Sequence of chain 1.E:
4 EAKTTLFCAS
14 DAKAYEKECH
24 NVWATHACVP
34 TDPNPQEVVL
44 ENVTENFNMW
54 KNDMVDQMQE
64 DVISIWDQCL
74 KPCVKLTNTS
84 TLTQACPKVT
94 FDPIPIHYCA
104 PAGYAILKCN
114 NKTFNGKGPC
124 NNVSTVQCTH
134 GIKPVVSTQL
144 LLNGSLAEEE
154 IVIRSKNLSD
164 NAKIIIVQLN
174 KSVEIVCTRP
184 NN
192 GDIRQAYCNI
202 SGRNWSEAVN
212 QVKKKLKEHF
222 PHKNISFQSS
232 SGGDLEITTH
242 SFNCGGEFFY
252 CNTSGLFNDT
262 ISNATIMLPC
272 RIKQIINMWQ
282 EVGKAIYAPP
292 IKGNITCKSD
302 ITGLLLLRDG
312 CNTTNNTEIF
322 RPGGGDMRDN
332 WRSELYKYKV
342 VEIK

This protein binds this small molecule.
Small molecule (SMILES): CC(=O)N[C@@H]1[C@@H](O)[C@H](O)[C@@H](CO)O[C@H]1O

Binding-site contacts:
Ligand atom N2 contacts residue ASN316 of chain 1.E at 2.9 Å (h-bond).
Ligand atom C3 contacts residue GLN229 of chain 1.E at 3.6 Å.
Ligand atom C8 contacts residue ASN316 of chain 1.E at 4.3 Å.
Ligand atom C1 contacts residue ASN316 of chain 1.E at 1.4 Å.
Ligand atom C4 contacts residue ILE320 of chain 1.E at 4.0 Å (hydrophobic).
Ligand atom C5 contacts residue GLN62 of chain 1.A at 4.5 Å.
Ligand atom O4 contacts residue GLN229 of chain 1.E at 2.9 Å (h-bond).
Ligand atom C4 contacts residue ASN316 of chain 1.E at 4.2 Å.
Ligand atom O7 contacts residue THR318 of chain 1.E at 4.0 Å.
Ligand atom C5 contacts residue ILE320 of chain 1.E at 3.8 Å (hydrophobic).
Ligand atom C4 contacts residue GLN229 of chain 1.E at 3.8 Å.
Ligand atom C7 contacts residue ASN316 of chain 1.E at 3.8 Å.
Ligand atom C6 contacts residue GLN62 of chain 1.A at 4.2 Å.
Ligand atom C2 contacts residue ASN316 of chain 1.E at 2.5 Å.
Ligand atom C7 contacts residue THR318 of chain 1.E at 4.3 Å.
Ligand atom C5 contacts residue ASN316 of chain 1.E at 3.7 Å.
Ligand atom O4 contacts residue ILE320 of chain 1.E at 3.4 Å.
Ligand atom N2 contacts residue THR318 of chain 1.E at 3.7 Å.
Ligand atom O6 contacts residue GLN65 of chain 1.A at 4.2 Å.
Ligand atom O5 contacts residue ASN316 of chain 1.E at 2.4 Å (h-bond).
Ligand atom C1 contacts residue THR318 of chain 1.E at 4.5 Å.
Ligand atom O3 contacts residue GLN229 of chain 1.E at 3.2 Å (h-bond).
Ligand atom C3 contacts residue ILE320 of chain 1.E at 4.1 Å (hydrophobic).
Ligand atom C3 contacts residue ASN316 of chain 1.E at 3.8 Å.

Sequence of chain 1.A:
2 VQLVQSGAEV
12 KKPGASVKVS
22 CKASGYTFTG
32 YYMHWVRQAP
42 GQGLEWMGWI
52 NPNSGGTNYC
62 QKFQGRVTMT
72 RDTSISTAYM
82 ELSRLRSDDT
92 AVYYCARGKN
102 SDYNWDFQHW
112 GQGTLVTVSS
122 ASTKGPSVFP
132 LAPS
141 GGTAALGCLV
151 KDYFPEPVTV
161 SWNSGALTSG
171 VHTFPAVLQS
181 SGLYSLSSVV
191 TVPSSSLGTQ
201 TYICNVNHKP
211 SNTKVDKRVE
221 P